Sequence of chain 1.A:
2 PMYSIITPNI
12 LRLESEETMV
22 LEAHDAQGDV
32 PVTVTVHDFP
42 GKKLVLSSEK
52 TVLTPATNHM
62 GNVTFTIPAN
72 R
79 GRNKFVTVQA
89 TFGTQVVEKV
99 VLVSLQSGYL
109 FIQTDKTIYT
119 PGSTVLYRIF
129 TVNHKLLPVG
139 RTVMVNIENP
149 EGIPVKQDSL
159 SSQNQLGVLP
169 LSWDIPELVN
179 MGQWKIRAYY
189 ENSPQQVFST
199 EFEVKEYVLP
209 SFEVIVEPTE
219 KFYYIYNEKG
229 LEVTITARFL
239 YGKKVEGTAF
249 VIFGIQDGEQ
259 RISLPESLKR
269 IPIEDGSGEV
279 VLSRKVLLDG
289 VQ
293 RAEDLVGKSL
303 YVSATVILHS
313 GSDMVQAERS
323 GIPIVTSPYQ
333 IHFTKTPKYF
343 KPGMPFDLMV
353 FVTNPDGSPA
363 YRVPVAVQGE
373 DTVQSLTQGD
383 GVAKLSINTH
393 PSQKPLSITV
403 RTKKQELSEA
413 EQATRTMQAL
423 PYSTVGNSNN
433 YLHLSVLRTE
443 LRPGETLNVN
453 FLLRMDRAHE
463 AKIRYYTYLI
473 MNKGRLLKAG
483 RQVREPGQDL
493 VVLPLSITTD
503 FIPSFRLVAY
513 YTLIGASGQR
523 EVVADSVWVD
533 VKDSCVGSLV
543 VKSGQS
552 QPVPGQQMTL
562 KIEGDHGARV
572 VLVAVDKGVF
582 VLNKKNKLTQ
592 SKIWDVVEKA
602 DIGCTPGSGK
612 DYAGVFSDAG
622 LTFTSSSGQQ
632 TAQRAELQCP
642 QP

This small molecule binds to this protein.
Small molecule (SMILES): CC[C@H](C)[C@H](NC(C)=O)C(=O)N[C@H]1CSSC[C@@H](C(=O)N[C@H](C(N)=O)[C@@H](C)O)NC(=O)[C@H](CCCN=C(N)N)NC(=O)[C@H](Cc2cnc[nH]2)NC(=O)[C@H](C)NC(=O)CNC(=O)[C@H](CC2=CN=C3C=CC=CC23)NC(=O)[C@H](CC(=O)O)NC(=O)[C@H](CCC(N)=O)NC(=O)[C@H](CC2=c3ccccc3=NC2)NC(=O)[C@H](C(C)C)NC1=O

Binding-site contacts:
Ligand atom O contacts residue PRO347 of chain 1.A at 3.6 Å.
Ligand atom OE1 contacts residue LEU455 of chain 1.A at 3.6 Å (h-bond).
Ligand atom OE1 contacts residue MET457 of chain 1.A at 3.4 Å (h-bond).
Ligand atom C contacts residue ASP491 of chain 1.A at 3.2 Å.
Ligand atom CD1 contacts residue ARG459 of chain 1.A at 3.5 Å.
Ligand atom CA contacts residue ASP491 of chain 1.A at 3.3 Å.
Ligand atom NE1 contacts residue MET457 of chain 1.A at 2.6 Å (h-bond).
Ligand atom CD1 contacts residue GLY345 of chain 1.A at 3.4 Å.
Ligand atom O contacts residue PRO347 of chain 1.A at 3.4 Å.
Ligand atom O contacts residue ASP491 of chain 1.A at 3.6 Å (salt-bridge).
Ligand atom N contacts residue ASN390 of chain 1.A at 2.9 Å (h-bond).
Ligand atom CZ3 contacts residue ASP491 of chain 1.A at 3.4 Å.
Ligand atom O contacts residue ARG459 of chain 1.A at 3.5 Å (salt-bridge).
Ligand atom CH2 contacts residue ARG486 of chain 1.A at 3.2 Å.
Ligand atom N contacts residue ASP491 of chain 1.A at 2.8 Å (salt-bridge).
Ligand atom CD1 contacts residue THR391 of chain 1.A at 3.0 Å.
Ligand atom O contacts residue ASN390 of chain 1.A at 3.6 Å.
Ligand atom NE2 contacts residue LEU455 of chain 1.A at 3.6 Å.
Ligand atom O contacts residue ARG456 of chain 1.A at 3.0 Å (salt-bridge).
Ligand atom CG1 contacts residue ARG456 of chain 1.A at 3.5 Å.
Ligand atom CZ3 contacts residue GLY489 of chain 1.A at 3.4 Å.
Ligand atom O contacts residue SER388 of chain 1.A at 3.6 Å.
Ligand atom O contacts residue ASN390 of chain 1.A at 2.9 Å (h-bond).
Ligand atom CH2 contacts residue ASP491 of chain 1.A at 3.6 Å.
Ligand atom N contacts residue GLY345 of chain 1.A at 3.0 Å (h-bond).
Ligand atom CA contacts residue GLY345 of chain 1.A at 3.6 Å.
Ligand atom NE1 contacts residue THR391 of chain 1.A at 3.4 Å (h-bond).
Ligand atom NE2 contacts residue LEU492 of chain 1.A at 3.5 Å.
Ligand atom N contacts residue ASN390 of chain 1.A at 3.5 Å (h-bond).
Ligand atom CZ3 contacts residue ARG486 of chain 1.A at 3.5 Å.
Ligand atom CA contacts residue ASP491 of chain 1.A at 3.4 Å.
Ligand atom CB contacts residue PRO393 of chain 1.A at 3.6 Å (hydrophobic).
Ligand atom NE2 contacts residue ASP491 of chain 1.A at 2.7 Å (salt-bridge).
Ligand atom C contacts residue ASN390 of chain 1.A at 3.2 Å.
Ligand atom CG1 contacts residue ASN390 of chain 1.A at 3.5 Å.
Ligand atom CD1 contacts residue MET457 of chain 1.A at 3.6 Å (hydrophobic).
Ligand atom N contacts residue ASP491 of chain 1.A at 3.2 Å (salt-bridge).
Ligand atom CB contacts residue ASP491 of chain 1.A at 3.6 Å.
Ligand atom OE1 contacts residue ARG456 of chain 1.A at 3.5 Å.
Ligand atom C contacts residue ASP491 of chain 1.A at 3.5 Å.